This protein binds this small molecule.
Small molecule (SMILES): CC(=O)N[C@H]1[C@H](O[C@H]2[C@H](O)[C@@H](NC(C)=O)CO[C@@H]2CO)O[C@H](CO)[C@@H](O)[C@@H]1O

Binding-site contacts:
Ligand atom C1 contacts residue THR69 of chain 1.A at 3.3 Å.
Ligand atom C6 contacts residue ASN67 of chain 1.A at 3.3 Å.
Ligand atom C7 contacts residue THR69 of chain 1.A at 4.3 Å.
Ligand atom C4 contacts residue ASN67 of chain 1.A at 3.9 Å.
Ligand atom C4 contacts residue THR69 of chain 1.A at 4.2 Å.
Ligand atom C1 contacts residue ASN67 of chain 1.A at 1.4 Å.
Ligand atom O3 contacts residue THR69 of chain 1.A at 4.2 Å.
Ligand atom O5 contacts residue ASN67 of chain 1.A at 2.4 Å (h-bond).
Ligand atom C8 contacts residue TRP368 of chain 1.A at 4.1 Å (hydrophobic).
Ligand atom N2 contacts residue ASN67 of chain 1.A at 3.4 Å (h-bond).
Ligand atom O6 contacts residue GLN288 of chain 1.A at 3.9 Å.
Ligand atom C3 contacts residue ASN67 of chain 1.A at 3.8 Å.
Ligand atom C2 contacts residue THR69 of chain 1.A at 3.5 Å.
Ligand atom C8 contacts residue LEU70 of chain 1.A at 4.0 Å (hydrophobic).
Ligand atom N2 contacts residue THR69 of chain 1.A at 3.2 Å (h-bond).
Ligand atom O4 contacts residue GLN288 of chain 1.A at 4.1 Å.
Ligand atom C5 contacts residue GLN288 of chain 1.A at 3.8 Å.
Ligand atom C7 contacts residue ASN67 of chain 1.A at 4.1 Å.
Ligand atom O7 contacts residue THR69 of chain 1.A at 4.2 Å.
Ligand atom C6 contacts residue GLN288 of chain 1.A at 4.4 Å.
Ligand atom C3 contacts residue THR69 of chain 1.A at 3.4 Å.
Ligand atom C8 contacts residue THR69 of chain 1.A at 4.5 Å.
Ligand atom O4 contacts residue THR69 of chain 1.A at 4.1 Å.
Ligand atom C8 contacts residue ASN67 of chain 1.A at 4.2 Å.
Ligand atom C2 contacts residue ASN67 of chain 1.A at 2.6 Å.
Ligand atom C4 contacts residue GLN288 of chain 1.A at 4.4 Å.
Ligand atom C5 contacts residue THR69 of chain 1.A at 4.0 Å.
Ligand atom O5 contacts residue THR69 of chain 1.A at 3.3 Å.
Ligand atom C5 contacts residue ASN67 of chain 1.A at 3.3 Å.

Sequence of chain 1.A:
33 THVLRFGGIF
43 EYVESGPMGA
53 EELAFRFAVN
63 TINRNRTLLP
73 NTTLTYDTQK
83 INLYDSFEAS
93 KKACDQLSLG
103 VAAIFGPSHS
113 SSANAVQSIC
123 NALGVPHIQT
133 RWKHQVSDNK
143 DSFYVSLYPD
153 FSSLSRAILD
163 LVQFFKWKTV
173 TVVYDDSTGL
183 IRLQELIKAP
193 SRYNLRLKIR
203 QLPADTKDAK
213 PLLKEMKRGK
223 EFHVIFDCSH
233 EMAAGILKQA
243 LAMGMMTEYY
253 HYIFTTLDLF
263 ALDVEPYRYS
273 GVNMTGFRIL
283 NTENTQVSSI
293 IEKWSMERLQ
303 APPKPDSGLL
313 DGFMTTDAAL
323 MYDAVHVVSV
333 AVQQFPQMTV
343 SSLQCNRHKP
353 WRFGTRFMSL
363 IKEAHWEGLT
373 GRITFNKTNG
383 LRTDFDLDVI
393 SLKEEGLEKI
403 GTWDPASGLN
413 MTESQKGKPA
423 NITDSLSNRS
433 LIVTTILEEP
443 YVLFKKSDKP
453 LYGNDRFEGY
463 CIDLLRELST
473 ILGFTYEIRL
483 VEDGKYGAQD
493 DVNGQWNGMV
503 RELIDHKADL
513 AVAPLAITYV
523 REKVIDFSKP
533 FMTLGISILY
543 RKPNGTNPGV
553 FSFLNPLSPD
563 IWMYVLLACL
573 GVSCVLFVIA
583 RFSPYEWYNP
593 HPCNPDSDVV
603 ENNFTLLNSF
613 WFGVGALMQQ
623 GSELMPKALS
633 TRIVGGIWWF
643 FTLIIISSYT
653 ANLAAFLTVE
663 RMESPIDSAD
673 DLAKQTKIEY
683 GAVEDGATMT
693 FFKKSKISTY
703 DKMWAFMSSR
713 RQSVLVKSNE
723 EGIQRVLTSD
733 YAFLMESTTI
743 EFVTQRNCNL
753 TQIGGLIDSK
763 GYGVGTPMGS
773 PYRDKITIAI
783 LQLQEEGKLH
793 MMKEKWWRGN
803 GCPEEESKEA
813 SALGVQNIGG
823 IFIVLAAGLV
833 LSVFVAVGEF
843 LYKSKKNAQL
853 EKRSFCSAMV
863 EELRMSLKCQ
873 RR